Sequence of chain 1.C:
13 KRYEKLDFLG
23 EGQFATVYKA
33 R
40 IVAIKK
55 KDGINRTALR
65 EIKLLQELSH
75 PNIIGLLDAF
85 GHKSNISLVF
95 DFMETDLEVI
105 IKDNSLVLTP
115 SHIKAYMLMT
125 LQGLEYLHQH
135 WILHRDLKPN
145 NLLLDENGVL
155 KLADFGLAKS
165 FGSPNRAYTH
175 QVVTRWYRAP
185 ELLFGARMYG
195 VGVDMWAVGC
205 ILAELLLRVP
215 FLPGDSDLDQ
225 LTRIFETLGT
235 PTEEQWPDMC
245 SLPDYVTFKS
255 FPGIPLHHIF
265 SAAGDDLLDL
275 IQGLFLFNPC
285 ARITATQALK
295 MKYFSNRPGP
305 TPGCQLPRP

The small molecule below binds the protein below.
Small molecule (SMILES): CC(C)c1cnn2c(NCc3ccccc3)cc(NCCCCCCN)nc12

Binding-site contacts:
Ligand atom C11 contacts residue GLU98 of chain 1.C at 3.3 Å.
Ligand atom N26 contacts residue VAL103 of chain 1.C at 3.8 Å.
Ligand atom C08 contacts residue LEU21 of chain 1.C at 4.0 Å (hydrophobic).
Ligand atom N09 contacts residue MET97 of chain 1.C at 3.0 Å (h-bond).
Ligand atom C25 contacts residue ASP100 of chain 1.C at 3.3 Å.
Ligand atom N09 contacts residue PHE96 of chain 1.C at 3.2 Å.
Ligand atom C01 contacts residue LEU147 of chain 1.C at 3.8 Å (hydrophobic).
Ligand atom C01 contacts residue PHE94 of chain 1.C at 3.8 Å (hydrophobic).
Ligand atom C14 contacts residue THR99 of chain 1.C at 3.7 Å.
Ligand atom C12 contacts residue GLU98 of chain 1.C at 3.5 Å.
Ligand atom C01 contacts residue ILE78 of chain 1.C at 3.8 Å (hydrophobic).
Ligand atom N26 contacts residue GLU102 of chain 1.C at 3.6 Å (salt-bridge).
Ligand atom C13 contacts residue GLU98 of chain 1.C at 3.8 Å.
Ligand atom N06 contacts residue PHE96 of chain 1.C at 4.0 Å.
Ligand atom C10 contacts residue MET97 of chain 1.C at 3.4 Å (hydrophobic).
Ligand atom C10 contacts residue PHE96 of chain 1.C at 3.6 Å (hydrophobic).
Ligand atom C13 contacts residue THR99 of chain 1.C at 3.3 Å.
Ligand atom C18 contacts residue VAL29 of chain 1.C at 3.8 Å (hydrophobic).
Ligand atom C05 contacts residue ASP95 of chain 1.C at 3.5 Å.
Ligand atom N27 contacts residue VAL29 of chain 1.C at 3.6 Å.
Ligand atom C20 contacts residue GLY22 of chain 1.C at 3.8 Å.
Ligand atom C13 contacts residue ASP100 of chain 1.C at 3.4 Å.
Ligand atom C04 contacts residue ALA42 of chain 1.C at 4.0 Å (hydrophobic).
Ligand atom N09 contacts residue LEU21 of chain 1.C at 4.0 Å.
Ligand atom C05 contacts residue MET97 of chain 1.C at 3.5 Å (hydrophobic).
Ligand atom C16 contacts residue GLU98 of chain 1.C at 3.4 Å.
Ligand atom C05 contacts residue ALA42 of chain 1.C at 3.5 Å (hydrophobic).
Ligand atom C03 contacts residue PHE94 of chain 1.C at 3.5 Å (hydrophobic).
Ligand atom C14 contacts residue GLU98 of chain 1.C at 3.9 Å.
Ligand atom N26 contacts residue ASP100 of chain 1.C at 2.8 Å (salt-bridge).
Ligand atom C25 contacts residue VAL103 of chain 1.C at 3.8 Å (hydrophobic).
Ligand atom C10 contacts residue GLU98 of chain 1.C at 3.9 Å.
Ligand atom C04 contacts residue LEU147 of chain 1.C at 3.9 Å (hydrophobic).
Ligand atom N06 contacts residue ALA42 of chain 1.C at 3.7 Å.
Ligand atom N06 contacts residue MET97 of chain 1.C at 3.2 Å (h-bond).
Ligand atom C20 contacts residue LEU21 of chain 1.C at 3.7 Å (hydrophobic).
Ligand atom C05 contacts residue LEU147 of chain 1.C at 4.0 Å (hydrophobic).
Ligand atom C24 contacts residue ASP100 of chain 1.C at 3.6 Å.
Ligand atom C15 contacts residue GLU98 of chain 1.C at 3.7 Å.
Ligand atom C14 contacts residue ASP100 of chain 1.C at 3.2 Å.